The small molecule below binds the protein below.
Small molecule (SMILES): CCCCCCCCCCCC[N+](C)(C)CCCS(=O)(=O)O

Binding-site contacts:
Ligand atom O1S contacts residue PHE223 of chain 38.A at 4.5 Å.
Ligand atom C11 contacts residue C151 of chain 38.D at 3.5 Å.
Ligand atom S1 contacts residue LYS215 of chain 38.A at 4.1 Å.
Ligand atom C1 contacts residue TRP374 of chain 38.A at 3.6 Å (hydrophobic).
Ligand atom O1S contacts residue GLY222 of chain 38.A at 2.3 Å (h-bond).
Ligand atom O2S contacts residue GLY222 of chain 38.A at 3.3 Å (h-bond).
Ligand atom S1 contacts residue GLY222 of chain 38.A at 3.0 Å (h-bond).
Ligand atom C5 contacts residue C151 of chain 38.D at 4.0 Å.
Ligand atom O3S contacts residue TRP374 of chain 38.A at 3.3 Å.
Ligand atom C6 contacts residue C151 of chain 38.D at 4.2 Å.
Ligand atom C3 contacts residue TRP374 of chain 38.A at 4.3 Å (hydrophobic).
Ligand atom O3S contacts residue GLY222 of chain 38.A at 2.9 Å (h-bond).
Ligand atom O2S contacts residue ARG224 of chain 38.A at 4.5 Å.
Ligand atom O3S contacts residue ARG224 of chain 38.A at 2.9 Å (salt-bridge).
Ligand atom C2 contacts residue TRP374 of chain 38.A at 4.1 Å (hydrophobic).
Ligand atom C16 contacts residue ASP229 of chain 38.A at 4.3 Å.
Ligand atom C8 contacts residue C151 of chain 38.D at 3.7 Å.
Ligand atom O3S contacts residue PHE223 of chain 38.A at 3.9 Å.
Ligand atom C10 contacts residue C151 of chain 38.D at 3.4 Å.
Ligand atom C13 contacts residue C151 of chain 38.D at 4.5 Å.
Ligand atom O1S contacts residue TRP374 of chain 38.A at 4.3 Å.
Ligand atom C12 contacts residue C151 of chain 38.D at 3.4 Å.
Ligand atom C7 contacts residue C151 of chain 38.D at 3.4 Å.
Ligand atom S1 contacts residue ARG224 of chain 38.A at 4.3 Å.
Ligand atom S1 contacts residue TRP374 of chain 38.A at 4.0 Å.
Ligand atom C9 contacts residue C151 of chain 38.D at 3.4 Å.
Ligand atom O1S contacts residue LYS215 of chain 38.A at 2.7 Å (salt-bridge).

Sequence of chain 38.A:
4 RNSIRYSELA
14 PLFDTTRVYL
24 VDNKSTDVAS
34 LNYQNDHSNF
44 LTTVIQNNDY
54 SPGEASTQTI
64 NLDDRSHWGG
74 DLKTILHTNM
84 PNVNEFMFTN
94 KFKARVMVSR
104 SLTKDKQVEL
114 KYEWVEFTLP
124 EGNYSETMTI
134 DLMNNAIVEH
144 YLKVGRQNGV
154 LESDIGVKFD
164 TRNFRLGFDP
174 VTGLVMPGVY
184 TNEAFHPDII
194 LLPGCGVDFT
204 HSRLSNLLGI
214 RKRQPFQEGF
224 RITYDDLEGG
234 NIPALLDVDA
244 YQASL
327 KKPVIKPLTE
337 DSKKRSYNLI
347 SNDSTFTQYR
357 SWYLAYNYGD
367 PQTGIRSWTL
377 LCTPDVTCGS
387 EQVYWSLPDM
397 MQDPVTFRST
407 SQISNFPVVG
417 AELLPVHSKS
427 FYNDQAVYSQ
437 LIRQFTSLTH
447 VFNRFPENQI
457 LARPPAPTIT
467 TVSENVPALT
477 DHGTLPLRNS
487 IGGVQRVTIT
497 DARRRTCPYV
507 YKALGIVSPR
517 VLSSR